Sequence of chain 47.E:
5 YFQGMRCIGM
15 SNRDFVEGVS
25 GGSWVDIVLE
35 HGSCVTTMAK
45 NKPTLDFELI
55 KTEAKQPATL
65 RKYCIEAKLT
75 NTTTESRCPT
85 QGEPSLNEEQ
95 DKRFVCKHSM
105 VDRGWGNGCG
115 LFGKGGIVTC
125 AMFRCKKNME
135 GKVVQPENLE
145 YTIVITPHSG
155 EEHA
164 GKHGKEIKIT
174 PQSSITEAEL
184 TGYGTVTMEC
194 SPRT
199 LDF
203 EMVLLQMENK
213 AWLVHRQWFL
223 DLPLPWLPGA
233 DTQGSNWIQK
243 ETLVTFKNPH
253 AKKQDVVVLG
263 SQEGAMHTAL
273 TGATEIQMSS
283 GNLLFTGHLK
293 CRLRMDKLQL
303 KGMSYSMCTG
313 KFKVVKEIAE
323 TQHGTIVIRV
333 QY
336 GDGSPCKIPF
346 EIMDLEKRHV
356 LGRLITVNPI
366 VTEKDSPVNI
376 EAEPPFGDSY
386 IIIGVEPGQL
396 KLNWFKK

Sequence of chain 47.F:
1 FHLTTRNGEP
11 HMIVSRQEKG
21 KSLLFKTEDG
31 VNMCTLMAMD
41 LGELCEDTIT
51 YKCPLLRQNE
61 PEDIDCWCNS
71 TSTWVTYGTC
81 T

The small molecule below binds the protein below.
Small molecule (SMILES): CC(=O)N[C@@H]1[C@@H](O)[C@H](O)[C@@H](CO)O[C@H]1O

Binding-site contacts:
Ligand atom O3 contacts residue NAG1 of chain 47.Z at 2.4 Å (h-bond).
Ligand atom C6 contacts residue THR48 of chain 47.F at 4.4 Å.
Ligand atom O4 contacts residue NAG1 of chain 47.Z at 1.6 Å.
Ligand atom O6 contacts residue CYS45 of chain 47.F at 3.4 Å (h-bond).
Ligand atom C4 contacts residue NAG1 of chain 47.Z at 2.9 Å.
Ligand atom C3 contacts residue NAG1 of chain 47.Z at 3.3 Å.
Ligand atom O6 contacts residue ASN75 of chain 47.E at 3.8 Å.
Ligand atom C3 contacts residue ASN75 of chain 47.E at 3.5 Å.
Ligand atom N2 contacts residue ASN75 of chain 47.E at 3.0 Å (h-bond).
Ligand atom O6 contacts residue GLU46 of chain 47.F at 3.8 Å.
Ligand atom O5 contacts residue THR48 of chain 47.F at 4.0 Å.
Ligand atom C1 contacts residue ASN75 of chain 47.E at 1.3 Å.
Ligand atom C6 contacts residue NAG1 of chain 47.Z at 3.4 Å.
Ligand atom C8 contacts residue ASN75 of chain 47.E at 3.0 Å.
Ligand atom O7 contacts residue MET126 of chain 47.E at 3.1 Å.
Ligand atom C2 contacts residue ASN75 of chain 47.E at 2.6 Å.
Ligand atom C5 contacts residue NAG1 of chain 47.Z at 3.7 Å.
Ligand atom C7 contacts residue ASN75 of chain 47.E at 2.8 Å.
Ligand atom C2 contacts residue NAG1 of chain 47.Z at 4.1 Å.
Ligand atom O7 contacts residue ASN75 of chain 47.E at 3.2 Å (h-bond).
Ligand atom C4 contacts residue ASN75 of chain 47.E at 4.0 Å.
Ligand atom C8 contacts residue PHE98 of chain 47.E at 3.6 Å (hydrophobic).
Ligand atom C6 contacts residue CYS45 of chain 47.F at 4.4 Å (hydrophobic).
Ligand atom C7 contacts residue MET126 of chain 47.E at 3.8 Å (hydrophobic).
Ligand atom C8 contacts residue MET126 of chain 47.E at 3.7 Å (hydrophobic).
Ligand atom O5 contacts residue ASN75 of chain 47.E at 2.1 Å (h-bond).
Ligand atom C6 contacts residue ASN75 of chain 47.E at 3.8 Å.
Ligand atom C5 contacts residue ASN75 of chain 47.E at 3.2 Å.
Ligand atom O6 contacts residue THR48 of chain 47.F at 4.0 Å.
Ligand atom O6 contacts residue NAG1 of chain 47.Z at 4.1 Å.